This small molecule binds to this protein.
Small molecule (SMILES): OC[C@H]1O[C@@H](O)[C@H](O)[C@@H](O)[C@@H]1O

Sequence of chain 1.C:
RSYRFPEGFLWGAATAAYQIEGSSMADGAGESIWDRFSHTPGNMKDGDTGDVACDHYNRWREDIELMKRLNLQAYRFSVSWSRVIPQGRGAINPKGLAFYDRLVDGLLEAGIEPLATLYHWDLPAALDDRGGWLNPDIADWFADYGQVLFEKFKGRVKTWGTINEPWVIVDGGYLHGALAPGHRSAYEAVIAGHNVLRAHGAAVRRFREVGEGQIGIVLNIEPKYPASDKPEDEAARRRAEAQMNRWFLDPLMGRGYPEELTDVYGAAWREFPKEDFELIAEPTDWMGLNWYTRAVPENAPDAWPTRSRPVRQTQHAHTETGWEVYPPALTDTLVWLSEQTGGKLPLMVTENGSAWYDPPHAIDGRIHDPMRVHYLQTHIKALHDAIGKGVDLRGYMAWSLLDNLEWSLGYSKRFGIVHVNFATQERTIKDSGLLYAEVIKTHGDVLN

Binding-site contacts:
Ligand atom C4 contacts residue TRP416 of chain 1.C at 3.8 Å (hydrophobic).
Ligand atom O1 contacts residue TYR301 of chain 1.C at 3.8 Å.
Ligand atom O2 contacts residue ASN173 of chain 1.C at 2.9 Å (h-bond).
Ligand atom C2 contacts residue GLU360 of chain 1.C at 3.6 Å.
Ligand atom C1 contacts residue GLU360 of chain 1.C at 2.8 Å.
Ligand atom O6 contacts residue GLU415 of chain 1.C at 2.7 Å (salt-bridge).
Ligand atom O4 contacts residue TRP408 of chain 1.C at 3.1 Å (h-bond).
Ligand atom C2 contacts residue GLU174 of chain 1.C at 3.9 Å.
Ligand atom C5 contacts residue TRP408 of chain 1.C at 3.7 Å (hydrophobic).
Ligand atom O4 contacts residue TRP416 of chain 1.C at 3.9 Å.
Ligand atom O3 contacts residue GLN28 of chain 1.C at 2.5 Å (h-bond).
Ligand atom C4 contacts residue TRP408 of chain 1.C at 3.8 Å (hydrophobic).
Ligand atom C5 contacts residue TYR301 of chain 1.C at 3.4 Å (hydrophobic).
Ligand atom O3 contacts residue TRP416 of chain 1.C at 2.7 Å (h-bond).
Ligand atom O4 contacts residue GLU415 of chain 1.C at 2.4 Å (salt-bridge).
Ligand atom O2 contacts residue HIS129 of chain 1.C at 2.6 Å (h-bond).
Ligand atom O6 contacts residue TRP332 of chain 1.C at 3.3 Å.
Ligand atom C2 contacts residue HIS129 of chain 1.C at 3.6 Å.
Ligand atom O1 contacts residue GLU360 of chain 1.C at 2.7 Å (salt-bridge).
Ligand atom C3 contacts residue TRP416 of chain 1.C at 3.8 Å (hydrophobic).
Ligand atom C3 contacts residue HIS129 of chain 1.C at 3.9 Å.
Ligand atom C3 contacts residue GLN28 of chain 1.C at 3.6 Å.
Ligand atom C6 contacts residue PHE424 of chain 1.C at 3.5 Å (hydrophobic).
Ligand atom C5 contacts residue GLU415 of chain 1.C at 4.0 Å.
Ligand atom O2 contacts residue TRP130 of chain 1.C at 4.0 Å.
Ligand atom O1 contacts residue ASN299 of chain 1.C at 3.6 Å (h-bond).
Ligand atom O3 contacts residue HIS129 of chain 1.C at 3.2 Å (h-bond).
Ligand atom C3 contacts residue TRP408 of chain 1.C at 3.4 Å (hydrophobic).
Ligand atom O5 contacts residue GLU360 of chain 1.C at 3.7 Å.
Ligand atom O4 contacts residue GLN28 of chain 1.C at 3.1 Å (h-bond).
Ligand atom C1 contacts residue GLU174 of chain 1.C at 3.5 Å.
Ligand atom C1 contacts residue TYR301 of chain 1.C at 3.5 Å (hydrophobic).
Ligand atom C4 contacts residue GLU415 of chain 1.C at 3.5 Å.
Ligand atom O5 contacts residue TYR301 of chain 1.C at 3.5 Å (h-bond).
Ligand atom C6 contacts residue TRP332 of chain 1.C at 3.9 Å (hydrophobic).
Ligand atom C2 contacts residue TRP130 of chain 1.C at 3.8 Å (hydrophobic).
Ligand atom O2 contacts residue GLU360 of chain 1.C at 2.7 Å (salt-bridge).
Ligand atom O1 contacts residue GLU174 of chain 1.C at 2.1 Å (salt-bridge).
Ligand atom O3 contacts residue TRP408 of chain 1.C at 3.5 Å.
Ligand atom C6 contacts residue GLU415 of chain 1.C at 3.2 Å.